Sequence of chain 1.B:
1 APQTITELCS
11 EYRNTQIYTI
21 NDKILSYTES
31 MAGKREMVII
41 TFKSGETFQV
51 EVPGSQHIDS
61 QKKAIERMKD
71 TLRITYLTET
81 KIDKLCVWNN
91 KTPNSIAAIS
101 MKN

Sequence of chain 1.C:
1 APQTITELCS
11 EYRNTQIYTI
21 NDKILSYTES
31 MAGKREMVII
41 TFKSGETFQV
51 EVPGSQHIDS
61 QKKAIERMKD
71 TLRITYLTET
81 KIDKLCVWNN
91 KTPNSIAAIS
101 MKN

Binding-site contacts:
Ligand atom C5' contacts residue TYR12 of chain 1.B at 4.1 Å (hydrophobic).
Ligand atom C2 contacts residue ASN90 of chain 1.B at 4.0 Å.
Ligand atom O2 contacts residue ASN90 of chain 1.B at 2.9 Å (h-bond).
Ligand atom C7B contacts residue GLU11 of chain 1.B at 3.2 Å.
Ligand atom O4 contacts residue GLU51 of chain 1.B at 2.5 Å (salt-bridge).
Ligand atom C4 contacts residue TRP88 of chain 1.B at 3.5 Å (hydrophobic).
Ligand atom O4 contacts residue LYS91 of chain 1.B at 2.9 Å (salt-bridge).
Ligand atom O1' contacts residue ARG13 of chain 1.B at 3.7 Å.
Ligand atom C2B contacts residue GLU11 of chain 1.B at 3.8 Å.
Ligand atom C6 contacts residue TRP88 of chain 1.B at 3.7 Å (hydrophobic).
Ligand atom C2' contacts residue GLN56 of chain 1.B at 4.1 Å.
Ligand atom O3 contacts residue LYS91 of chain 1.B at 2.9 Å (salt-bridge).
Ligand atom O3 contacts residue TRP88 of chain 1.B at 3.7 Å.
Ligand atom O6 contacts residue GLN56 of chain 1.B at 3.9 Å.
Ligand atom O4 contacts residue GLN56 of chain 1.B at 3.4 Å (h-bond).
Ligand atom O6 contacts residue GLN61 of chain 1.B at 3.0 Å (h-bond).
Ligand atom C6B contacts residue GLU11 of chain 1.B at 4.2 Å.
Ligand atom O6 contacts residue TRP88 of chain 1.B at 3.9 Å.
Ligand atom C3 contacts residue ASN90 of chain 1.B at 3.7 Å.
Ligand atom C7' contacts residue TYR12 of chain 1.B at 3.4 Å (hydrophobic).
Ligand atom C4 contacts residue LYS91 of chain 1.B at 4.0 Å.
Ligand atom C2 contacts residue LYS91 of chain 1.B at 3.7 Å.
Ligand atom C5 contacts residue TRP88 of chain 1.B at 3.7 Å (hydrophobic).
Ligand atom O6 contacts residue HIS57 of chain 1.B at 3.6 Å.
Ligand atom C3 contacts residue TRP88 of chain 1.B at 3.5 Å (hydrophobic).
Ligand atom C6 contacts residue GLN61 of chain 1.B at 3.9 Å.
Ligand atom O3 contacts residue GLU51 of chain 1.B at 4.0 Å.
Ligand atom O1 contacts residue TRP88 of chain 1.B at 4.0 Å.
Ligand atom C2B contacts residue TYR12 of chain 1.B at 4.0 Å (hydrophobic).
Ligand atom C4 contacts residue GLU51 of chain 1.B at 3.4 Å.
Ligand atom C1B contacts residue GLU11 of chain 1.B at 3.4 Å.
Ligand atom O5 contacts residue GLN56 of chain 1.B at 3.5 Å.
Ligand atom C6B contacts residue ARG35 of chain 1.C at 4.1 Å.
Ligand atom C1B contacts residue TYR12 of chain 1.B at 3.6 Å (hydrophobic).
Ligand atom C3 contacts residue LYS91 of chain 1.B at 3.8 Å.
Ligand atom C1 contacts residue GLN56 of chain 1.B at 4.0 Å.
Ligand atom O1' contacts residue TYR12 of chain 1.B at 3.5 Å.
Ligand atom O3 contacts residue ASN90 of chain 1.B at 2.8 Å (h-bond).
Ligand atom N1' contacts residue TYR12 of chain 1.B at 3.4 Å.
Ligand atom C6 contacts residue HIS57 of chain 1.B at 3.5 Å.

The protein below binds the small molecule below.
Small molecule (SMILES): O=C(NCc1ccccc1)c1cccc(O[C@H]2O[C@H](CO)[C@H](O)[C@H](O)[C@H]2O)c1